The small molecule below binds the protein below.
Small molecule (SMILES): O=C(O)C1=C[C@@H](O)[C@@H](O)[C@H](O)C1

Binding-site contacts:
Ligand atom O3 contacts residue LEU269 of chain 1.B at 3.9 Å.
Ligand atom C8 contacts residue ASN114 of chain 1.B at 3.9 Å.
Ligand atom O2 contacts residue SER42 of chain 1.B at 2.5 Å (h-bond).
Ligand atom C6 contacts residue VAL88 of chain 1.B at 3.9 Å (hydrophobic).
Ligand atom C5 contacts residue THR89 of chain 1.B at 3.9 Å.
Ligand atom C10 contacts residue THR89 of chain 1.B at 3.7 Å.
Ligand atom O2 contacts residue SER44 of chain 1.B at 2.7 Å (h-bond).
Ligand atom O2 contacts residue THR89 of chain 1.B at 3.7 Å.
Ligand atom C5 contacts residue GLN272 of chain 1.B at 3.7 Å.
Ligand atom C8 contacts residue LYS93 of chain 1.B at 4.0 Å.
Ligand atom O12 contacts residue VAL88 of chain 1.B at 4.2 Å.
Ligand atom O3 contacts residue THR89 of chain 1.B at 4.0 Å.
Ligand atom O3 contacts residue SER42 of chain 1.B at 3.8 Å.
Ligand atom O11 contacts residue THR89 of chain 1.B at 4.0 Å.
Ligand atom C4 contacts residue SER44 of chain 1.B at 4.1 Å.
Ligand atom C8 contacts residue ASP130 of chain 1.B at 3.3 Å.
Ligand atom C6 contacts residue GLN272 of chain 1.B at 3.8 Å.
Ligand atom C1 contacts residue SER44 of chain 1.B at 3.5 Å.
Ligand atom O7 contacts residue GLN272 of chain 1.B at 3.0 Å (h-bond).
Ligand atom C4 contacts residue LEU269 of chain 1.B at 4.0 Å (hydrophobic).
Ligand atom C6 contacts residue ASN114 of chain 1.B at 4.2 Å.
Ligand atom C6 contacts residue THR89 of chain 1.B at 4.1 Å.
Ligand atom O7 contacts residue ASN114 of chain 1.B at 3.3 Å (h-bond).
Ligand atom C1 contacts residue LEU269 of chain 1.B at 4.0 Å (hydrophobic).
Ligand atom C8 contacts residue GLN272 of chain 1.B at 3.8 Å.
Ligand atom O12 contacts residue GLN272 of chain 1.B at 4.1 Å.
Ligand atom C4 contacts residue THR89 of chain 1.B at 3.4 Å.
Ligand atom O11 contacts residue LYS93 of chain 1.B at 2.8 Å (salt-bridge).
Ligand atom O12 contacts residue LYS93 of chain 1.B at 2.9 Å (salt-bridge).
Ligand atom C10 contacts residue LEU269 of chain 1.B at 4.2 Å (hydrophobic).
Ligand atom C1 contacts residue SER42 of chain 1.B at 3.5 Å.
Ligand atom C9 contacts residue ASP130 of chain 1.B at 4.0 Å.
Ligand atom O7 contacts residue ASN87 of chain 1.B at 3.4 Å.
Ligand atom C5 contacts residue SER44 of chain 1.B at 3.8 Å.
Ligand atom C1 contacts residue THR89 of chain 1.B at 3.5 Å.
Ligand atom C9 contacts residue LYS93 of chain 1.B at 3.8 Å.
Ligand atom O7 contacts residue VAL88 of chain 1.B at 4.1 Å.
Ligand atom O2 contacts residue VAL34 of chain 1.B at 3.6 Å.
Ligand atom O12 contacts residue ASP130 of chain 1.B at 2.5 Å (salt-bridge).
Ligand atom O12 contacts residue ASN114 of chain 1.B at 3.0 Å (h-bond).

Sequence of chain 1.B:
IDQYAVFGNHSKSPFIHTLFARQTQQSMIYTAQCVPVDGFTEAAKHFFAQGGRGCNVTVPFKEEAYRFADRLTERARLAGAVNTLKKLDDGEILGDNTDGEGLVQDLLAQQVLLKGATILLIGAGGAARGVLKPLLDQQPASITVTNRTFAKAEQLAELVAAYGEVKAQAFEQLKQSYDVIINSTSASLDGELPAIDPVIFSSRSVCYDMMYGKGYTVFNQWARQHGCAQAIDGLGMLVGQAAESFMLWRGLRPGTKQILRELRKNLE